The small molecule below binds the protein below.
Small molecule (SMILES): CC(C)[C@H](NC(=O)[C@H](CC(N)=O)NC(=O)[C@@H](NC(=O)[C@H](Cc1ccc(OP(=O)(O)O)cc1)NC(=O)[C@@H](N)CO)C(C)C)C(=O)N[C@@H](CCC(N)=O)C(=O)N[C@@H](CC(N)=O)C(=O)O

Binding-site contacts:
Ligand atom O1P contacts residue THR36 of chain 1.A at 2.9 Å.
Ligand atom O3P contacts residue ARG32 of chain 1.A at 2.9 Å (salt-bridge).
Ligand atom O1P contacts residue GLU35 of chain 1.A at 3.5 Å.
Ligand atom N contacts residue ARG12 of chain 1.A at 3.8 Å.
Ligand atom OD1 contacts residue TYR59 of chain 1.A at 3.5 Å.
Ligand atom O3P contacts residue GLU35 of chain 1.A at 2.6 Å (salt-bridge).
Ligand atom O contacts residue HIS58 of chain 1.A at 3.8 Å.
Ligand atom ND2 contacts residue ILE71 of chain 1.A at 2.8 Å (h-bond).
Ligand atom OD1 contacts residue LYS60 of chain 1.A at 2.9 Å (salt-bridge).
Ligand atom CA contacts residue HIS58 of chain 1.A at 3.3 Å.
Ligand atom CB contacts residue HIS58 of chain 1.A at 3.9 Å.
Ligand atom CA contacts residue ARG12 of chain 1.A at 3.8 Å.
Ligand atom CD2 contacts residue HIS58 of chain 1.A at 3.6 Å.
Ligand atom C contacts residue HIS58 of chain 1.A at 3.6 Å.
Ligand atom O2P contacts residue ARG32 of chain 1.A at 2.7 Å (salt-bridge).
Ligand atom CG contacts residue LYS60 of chain 1.A at 3.7 Å.
Ligand atom CE2 contacts residue ARG12 of chain 1.A at 3.8 Å.
Ligand atom CG contacts residue LYS60 of chain 1.A at 3.9 Å.
Ligand atom P contacts residue GLU35 of chain 1.A at 3.9 Å.
Ligand atom CB contacts residue ARG12 of chain 1.A at 3.2 Å.
Ligand atom CD1 contacts residue LYS60 of chain 1.A at 3.5 Å.
Ligand atom C contacts residue ARG12 of chain 1.A at 3.8 Å.
Ligand atom OH contacts residue THR36 of chain 1.A at 3.8 Å.
Ligand atom CG2 contacts residue HIS58 of chain 1.A at 3.7 Å.
Ligand atom CE1 contacts residue LYS60 of chain 1.A at 3.8 Å.
Ligand atom P contacts residue SER34 of chain 1.A at 3.9 Å.
Ligand atom ND2 contacts residue LYS60 of chain 1.A at 3.1 Å (salt-bridge).
Ligand atom CB contacts residue TRP72 of chain 1.A at 3.5 Å (hydrophobic).
Ligand atom O3P contacts residue SER34 of chain 1.A at 3.1 Å.
Ligand atom O contacts residue ARG12 of chain 1.A at 3.0 Å (salt-bridge).
Ligand atom N contacts residue HIS58 of chain 1.A at 3.0 Å (h-bond).
Ligand atom CG2 contacts residue LYS57 of chain 1.A at 3.8 Å.
Ligand atom OH contacts residue SER34 of chain 1.A at 3.5 Å (h-bond).
Ligand atom CB contacts residue TYR59 of chain 1.A at 3.7 Å (hydrophobic).
Ligand atom CG contacts residue ILE71 of chain 1.A at 3.9 Å (hydrophobic).
Ligand atom CB contacts residue HIS58 of chain 1.A at 3.7 Å.
Ligand atom P contacts residue ARG32 of chain 1.A at 3.9 Å.
Ligand atom CG1 contacts residue TYR59 of chain 1.A at 3.8 Å (hydrophobic).
Ligand atom O2P contacts residue ARG12 of chain 1.A at 3.2 Å (salt-bridge).
Ligand atom OG contacts residue ARG12 of chain 1.A at 3.6 Å.

Sequence of chain 1.A:
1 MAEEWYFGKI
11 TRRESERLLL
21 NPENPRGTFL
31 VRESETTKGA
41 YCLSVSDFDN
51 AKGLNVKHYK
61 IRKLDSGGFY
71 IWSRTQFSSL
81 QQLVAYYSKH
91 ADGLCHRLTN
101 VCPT